Sequence of chain 3.A:
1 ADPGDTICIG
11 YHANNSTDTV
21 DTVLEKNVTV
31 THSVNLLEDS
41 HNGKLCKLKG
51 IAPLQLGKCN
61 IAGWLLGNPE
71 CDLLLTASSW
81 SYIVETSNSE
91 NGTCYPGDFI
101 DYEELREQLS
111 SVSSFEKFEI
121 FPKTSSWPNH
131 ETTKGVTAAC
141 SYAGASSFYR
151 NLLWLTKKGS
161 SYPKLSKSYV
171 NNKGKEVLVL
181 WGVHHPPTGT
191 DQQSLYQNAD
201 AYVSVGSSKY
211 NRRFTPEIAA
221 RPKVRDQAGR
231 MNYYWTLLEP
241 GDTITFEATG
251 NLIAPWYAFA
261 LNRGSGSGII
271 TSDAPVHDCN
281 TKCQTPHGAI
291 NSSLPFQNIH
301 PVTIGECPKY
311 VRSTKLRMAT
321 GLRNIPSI

This small molecule binds to this protein.
Small molecule (SMILES): CC(=O)N[C@@H]1[C@@H](O)[C@H](O)[C@@H](CO)O[C@H]1O

Binding-site contacts:
Ligand atom C2 contacts residue ASN291 of chain 3.A at 2.6 Å.
Ligand atom C4 contacts residue ASN291 of chain 3.A at 4.3 Å.
Ligand atom O6 contacts residue LYS282 of chain 3.A at 4.1 Å.
Ligand atom C7 contacts residue ASN291 of chain 3.A at 4.1 Å.
Ligand atom O5 contacts residue ASN291 of chain 3.A at 2.4 Å (h-bond).
Ligand atom O5 contacts residue ASN280 of chain 3.A at 3.8 Å.
Ligand atom C1 contacts residue ASN280 of chain 3.A at 4.0 Å.
Ligand atom C3 contacts residue ASN291 of chain 3.A at 3.8 Å.
Ligand atom C4 contacts residue ASN280 of chain 3.A at 4.3 Å.
Ligand atom N2 contacts residue ASN291 of chain 3.A at 2.9 Å (h-bond).
Ligand atom O6 contacts residue THR281 of chain 3.A at 4.2 Å.
Ligand atom O4 contacts residue ASN280 of chain 3.A at 4.2 Å.
Ligand atom O6 contacts residue ASN280 of chain 3.A at 4.5 Å.
Ligand atom C1 contacts residue ASN291 of chain 3.A at 1.4 Å.
Ligand atom C3 contacts residue ASN280 of chain 3.A at 4.5 Å.
Ligand atom C5 contacts residue ASN291 of chain 3.A at 3.7 Å.
Ligand atom C5 contacts residue ASN280 of chain 3.A at 3.4 Å.
Ligand atom C6 contacts residue ASN280 of chain 3.A at 4.3 Å.